This protein binds this small molecule.
Small molecule (SMILES): Nc1ccn([C@H]2C[C@H](O[P](=O)(O)OC[C@H]3O[C@@H](n4cnc5c(N)ncnc54)C[C@@H]3O)[C@@H](COP(=O)(O)O)O2)c(=O)n1

Sequence of chain 2.A:
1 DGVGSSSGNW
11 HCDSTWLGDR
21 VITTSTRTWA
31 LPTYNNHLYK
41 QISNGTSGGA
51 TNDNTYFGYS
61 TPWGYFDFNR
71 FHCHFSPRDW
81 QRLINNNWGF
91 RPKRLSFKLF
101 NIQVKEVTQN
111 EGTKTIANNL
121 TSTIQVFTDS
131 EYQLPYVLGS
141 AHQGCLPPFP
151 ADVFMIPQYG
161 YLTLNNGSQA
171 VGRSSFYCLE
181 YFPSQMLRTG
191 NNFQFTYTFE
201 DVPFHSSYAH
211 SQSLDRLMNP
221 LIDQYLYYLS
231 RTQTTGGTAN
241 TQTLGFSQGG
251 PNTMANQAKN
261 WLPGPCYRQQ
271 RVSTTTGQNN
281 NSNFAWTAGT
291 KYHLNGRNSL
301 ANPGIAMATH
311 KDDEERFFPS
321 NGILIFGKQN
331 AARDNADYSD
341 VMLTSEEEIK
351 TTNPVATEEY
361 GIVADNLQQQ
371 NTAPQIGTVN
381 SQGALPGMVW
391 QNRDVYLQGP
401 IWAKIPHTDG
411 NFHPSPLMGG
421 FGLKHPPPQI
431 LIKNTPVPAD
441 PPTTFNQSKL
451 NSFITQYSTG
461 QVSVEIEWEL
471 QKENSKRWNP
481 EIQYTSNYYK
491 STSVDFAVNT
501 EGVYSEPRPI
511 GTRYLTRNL

Binding-site contacts:
Ligand atom C5 contacts residue ARG91 of chain 2.A at 4.1 Å.
Ligand atom C2' contacts residue HIS413 of chain 2.A at 3.8 Å.
Ligand atom N7 contacts residue SER415 of chain 2.A at 4.0 Å.
Ligand atom N3 contacts residue ASP201 of chain 2.A at 4.1 Å.
Ligand atom N4 contacts residue VAL202 of chain 2.A at 2.9 Å (h-bond).
Ligand atom C2 contacts residue GLY422 of chain 2.A at 3.3 Å.
Ligand atom N3 contacts residue PRO203 of chain 2.A at 4.2 Å.
Ligand atom C5 contacts residue VAL202 of chain 2.A at 3.6 Å (hydrophobic).
Ligand atom C5 contacts residue PRO203 of chain 2.A at 3.9 Å (hydrophobic).
Ligand atom C4 contacts residue VAL202 of chain 2.A at 3.7 Å (hydrophobic).
Ligand atom C2 contacts residue VAL202 of chain 2.A at 4.2 Å (hydrophobic).
Ligand atom N7 contacts residue PRO203 of chain 2.A at 4.2 Å.
Ligand atom N6 contacts residue SER415 of chain 2.A at 3.6 Å.
Ligand atom N4 contacts residue ASP201 of chain 2.A at 2.5 Å.
Ligand atom N7 contacts residue HIS413 of chain 2.A at 4.1 Å.
Ligand atom N7 contacts residue ASN392 of chain 2.A at 4.2 Å.
Ligand atom N6 contacts residue GLY422 of chain 2.A at 3.4 Å (h-bond).
Ligand atom C5 contacts residue PRO203 of chain 2.A at 4.0 Å (hydrophobic).
Ligand atom C4 contacts residue PRO203 of chain 2.A at 4.2 Å (hydrophobic).
Ligand atom N6 contacts residue PHE421 of chain 2.A at 3.9 Å.
Ligand atom C4 contacts residue ASP201 of chain 2.A at 3.7 Å.
Ligand atom C6 contacts residue VAL202 of chain 2.A at 4.2 Å (hydrophobic).
Ligand atom N1 contacts residue PRO203 of chain 2.A at 3.8 Å.
Ligand atom C4 contacts residue PRO203 of chain 2.A at 4.1 Å (hydrophobic).
Ligand atom C6 contacts residue PRO203 of chain 2.A at 4.0 Å (hydrophobic).
Ligand atom C6 contacts residue PRO203 of chain 2.A at 4.0 Å (hydrophobic).
Ligand atom C2' contacts residue PRO203 of chain 2.A at 3.3 Å (hydrophobic).
Ligand atom C2 contacts residue PRO203 of chain 2.A at 3.9 Å (hydrophobic).
Ligand atom C5 contacts residue SER415 of chain 2.A at 4.1 Å.
Ligand atom C6 contacts residue GLY422 of chain 2.A at 3.8 Å.
Ligand atom N1 contacts residue VAL202 of chain 2.A at 3.6 Å.
Ligand atom C8 contacts residue HIS413 of chain 2.A at 3.8 Å.
Ligand atom N3 contacts residue PRO414 of chain 2.A at 4.2 Å.
Ligand atom C1' contacts residue PRO203 of chain 2.A at 4.1 Å (hydrophobic).
Ligand atom N1 contacts residue GLY422 of chain 2.A at 3.0 Å (h-bond).
Ligand atom N6 contacts residue GLY420 of chain 2.A at 3.7 Å.
Ligand atom C2' contacts residue PRO414 of chain 2.A at 3.8 Å (hydrophobic).
Ligand atom C6 contacts residue SER415 of chain 2.A at 4.1 Å.
Ligand atom C5 contacts residue ASP201 of chain 2.A at 4.1 Å.
Ligand atom N1 contacts residue PRO203 of chain 2.A at 4.2 Å.